Sequence of chain 1.O:
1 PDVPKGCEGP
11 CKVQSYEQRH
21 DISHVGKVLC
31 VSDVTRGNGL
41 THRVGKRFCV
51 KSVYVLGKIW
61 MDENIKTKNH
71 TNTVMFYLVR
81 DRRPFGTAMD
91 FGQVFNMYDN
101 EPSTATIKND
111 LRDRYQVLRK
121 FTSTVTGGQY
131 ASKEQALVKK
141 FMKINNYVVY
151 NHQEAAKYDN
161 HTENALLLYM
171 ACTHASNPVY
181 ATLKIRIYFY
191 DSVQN

Sequence of chain 1.M:
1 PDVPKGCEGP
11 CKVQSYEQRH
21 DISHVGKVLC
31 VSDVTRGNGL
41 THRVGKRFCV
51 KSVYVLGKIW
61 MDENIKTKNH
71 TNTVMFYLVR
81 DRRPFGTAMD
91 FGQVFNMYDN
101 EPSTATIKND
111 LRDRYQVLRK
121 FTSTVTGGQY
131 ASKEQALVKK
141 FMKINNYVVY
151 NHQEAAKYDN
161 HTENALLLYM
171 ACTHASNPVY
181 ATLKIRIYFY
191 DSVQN

Binding-site contacts:
Ligand atom N1 contacts residue PHE141 of chain 1.O at 3.5 Å.
Ligand atom O5' contacts residue ARG112 of chain 1.M at 3.3 Å.
Ligand atom O4' contacts residue ARG80 of chain 1.M at 3.2 Å (salt-bridge).
Ligand atom OP1 contacts residue ARG82 of chain 1.M at 3.1 Å (salt-bridge).
Ligand atom C2' contacts residue CYS11 of chain 1.O at 3.5 Å (hydrophobic).
Ligand atom N6 contacts residue PHE141 of chain 1.O at 3.4 Å.
Ligand atom C2 contacts residue PHE141 of chain 1.O at 3.7 Å (hydrophobic).
Ligand atom C4' contacts residue GLN116 of chain 1.M at 3.7 Å.
Ligand atom C5' contacts residue ARG112 of chain 1.M at 3.6 Å.
Ligand atom OP2 contacts residue ARG186 of chain 1.O at 3.0 Å (salt-bridge).
Ligand atom OP2 contacts residue LYS120 of chain 1.M at 2.9 Å (salt-bridge).
Ligand atom C5' contacts residue ARG82 of chain 1.M at 3.5 Å.
Ligand atom OP1 contacts residue ARG119 of chain 1.M at 3.6 Å.
Ligand atom O3' contacts residue VAL117 of chain 1.M at 3.6 Å.
Ligand atom C6 contacts residue CYS11 of chain 1.O at 3.6 Å (hydrophobic).
Ligand atom O4' contacts residue GLN116 of chain 1.M at 3.6 Å.
Ligand atom C5 contacts residue PHE141 of chain 1.O at 3.4 Å (hydrophobic).
Ligand atom C5' contacts residue ARG80 of chain 1.M at 3.4 Å.
Ligand atom N7 contacts residue PHE141 of chain 1.O at 3.5 Å.
Ligand atom C4' contacts residue VAL117 of chain 1.M at 3.7 Å (hydrophobic).
Ligand atom O2 contacts residue TYR188 of chain 1.O at 3.2 Å.
Ligand atom C5 contacts residue LYS51 of chain 1.O at 3.7 Å.
Ligand atom OP1 contacts residue VAL117 of chain 1.M at 3.4 Å.
Ligand atom C3' contacts residue TYR188 of chain 1.O at 3.2 Å (hydrophobic).
Ligand atom OP1 contacts residue ARG112 of chain 1.M at 2.8 Å (salt-bridge).
Ligand atom O3' contacts residue ARG82 of chain 1.M at 3.5 Å (salt-bridge).
Ligand atom OP2 contacts residue TYR54 of chain 1.O at 2.9 Å (h-bond).
Ligand atom N4 contacts residue SER52 of chain 1.O at 3.7 Å.
Ligand atom OP2 contacts residue TYR188 of chain 1.O at 2.7 Å (h-bond).
Ligand atom C4 contacts residue PHE141 of chain 1.O at 3.5 Å (hydrophobic).
Ligand atom C8 contacts residue PHE141 of chain 1.O at 3.7 Å (hydrophobic).
Ligand atom P contacts residue TYR188 of chain 1.O at 3.4 Å.
Ligand atom N4 contacts residue LYS51 of chain 1.O at 3.5 Å.
Ligand atom O3' contacts residue TYR188 of chain 1.O at 3.0 Å (h-bond).
Ligand atom C6 contacts residue PHE141 of chain 1.O at 3.4 Å (hydrophobic).
Ligand atom C4' contacts residue ARG82 of chain 1.M at 3.6 Å.
Ligand atom C2' contacts residue TYR188 of chain 1.O at 3.0 Å (hydrophobic).
Ligand atom OP1 contacts residue LYS120 of chain 1.M at 3.0 Å (salt-bridge).
Ligand atom C4' contacts residue ARG80 of chain 1.M at 3.5 Å.
Ligand atom OP1 contacts residue ASP113 of chain 1.M at 2.9 Å (salt-bridge).

A small-molecule ligand and the protein it binds are described below.
Small molecule (SMILES): Nc1ccn([C@H]2C[C@H](O[P](=O)(O)OC[C@H]3O[C@@H](n4cnc5c(N)ncnc54)C[C@@H]3O[P](=O)(O)OC[C@H]3O[C@@H](n4cnc5c(N)ncnc54)C[C@@H]3O[P](=O)(O)OC[C@H]3O[C@@H](n4ccc(N)nc4=O)C[C@@H]3O[P](=O)(O)OC[C@H]3O[C@@H](n4ccc(N)nc4=O)C[C@@H]3O[P](=O)(O)OC[C@H]3O[C@@H](n4cnc5c(N)ncnc54)C[C@@H]3O[P](=O)(O)OC[C@H]3O[C@@H](n4ccc(N)nc4=O)C[C@@H]3O)[C@@H](COP(=O)=O)O2)c(=O)n1